Binding-site contacts:
Ligand atom C18 contacts residue PHE182 of chain 9.A at 4.0 Å (hydrophobic).
Ligand atom C16 contacts residue ILE101 of chain 9.A at 3.5 Å (hydrophobic).
Ligand atom C13 contacts residue THR102 of chain 9.A at 4.3 Å.
Ligand atom C10 contacts residue SER123 of chain 9.A at 4.2 Å.
Ligand atom C10 contacts residue HIS241 of chain 9.A at 3.6 Å.
Ligand atom C1 contacts residue MET195 of chain 9.A at 4.3 Å (hydrophobic).
Ligand atom C21 contacts residue TYR147 of chain 9.A at 2.7 Å (hydrophobic).
Ligand atom C16 contacts residue TYR147 of chain 9.A at 4.3 Å (hydrophobic).
Ligand atom C19 contacts residue ILE125 of chain 9.A at 3.2 Å (hydrophobic).
Ligand atom C14 contacts residue ILE101 of chain 9.A at 4.1 Å (hydrophobic).
Ligand atom C1 contacts residue ASN215 of chain 9.A at 3.6 Å.
Ligand atom C1 contacts residue TYR193 of chain 9.A at 3.8 Å (hydrophobic).
Ligand atom O2 contacts residue TYR193 of chain 9.A at 3.4 Å.
Ligand atom O2 contacts residue MET195 of chain 9.A at 4.4 Å.
Ligand atom C6 contacts residue THR102 of chain 9.A at 4.3 Å.
Ligand atom C13 contacts residue ILE101 of chain 9.A at 3.4 Å (hydrophobic).
Ligand atom N4 contacts residue MET217 of chain 9.A at 3.3 Å.
Ligand atom C3 contacts residue PHE121 of chain 9.A at 4.4 Å (hydrophobic).
Ligand atom C7 contacts residue THR102 of chain 9.A at 4.2 Å.
Ligand atom C17 contacts residue TYR147 of chain 9.A at 4.0 Å (hydrophobic).
Ligand atom C15 contacts residue ILE101 of chain 9.A at 4.1 Å (hydrophobic).
Ligand atom C8 contacts residue LEU103 of chain 9.A at 3.1 Å (hydrophobic).
Ligand atom C1 contacts residue TYR194 of chain 9.A at 4.2 Å (hydrophobic).
Ligand atom C18 contacts residue ILE220 of chain 9.A at 4.3 Å (hydrophobic).
Ligand atom C17 contacts residue ILE101 of chain 9.A at 3.8 Å (hydrophobic).
Ligand atom C3 contacts residue LEU103 of chain 9.A at 4.2 Å (hydrophobic).
Ligand atom C11 contacts residue HIS241 of chain 9.A at 3.7 Å.
Ligand atom N4 contacts residue TYR193 of chain 9.A at 3.5 Å.
Ligand atom C21 contacts residue ILE220 of chain 9.A at 3.5 Å (hydrophobic).
Ligand atom C7 contacts residue LEU103 of chain 9.A at 3.2 Å (hydrophobic).
Ligand atom N5 contacts residue TYR193 of chain 9.A at 4.0 Å.
Ligand atom N5 contacts residue MET217 of chain 9.A at 3.3 Å (h-bond).
Ligand atom C21 contacts residue ILE101 of chain 9.A at 4.0 Å (hydrophobic).
Ligand atom C14 contacts residue MET217 of chain 9.A at 3.9 Å (hydrophobic).
Ligand atom C20 contacts residue ILE125 of chain 9.A at 3.4 Å (hydrophobic).
Ligand atom C17 contacts residue ILE220 of chain 9.A at 3.9 Å (hydrophobic).
Ligand atom C14 contacts residue LEU187 of chain 9.A at 4.3 Å (hydrophobic).
Ligand atom C3 contacts residue TYR193 of chain 9.A at 3.8 Å (hydrophobic).
Ligand atom C18 contacts residue ILE125 of chain 9.A at 4.2 Å (hydrophobic).
Ligand atom C8 contacts residue PHE121 of chain 9.A at 4.3 Å (hydrophobic).

A small-molecule ligand and the protein it binds are described below.
Small molecule (SMILES): COc1ccc(N2CCN(c3cccc(C)c3)CC2)nn1

Sequence of chain 9.A:
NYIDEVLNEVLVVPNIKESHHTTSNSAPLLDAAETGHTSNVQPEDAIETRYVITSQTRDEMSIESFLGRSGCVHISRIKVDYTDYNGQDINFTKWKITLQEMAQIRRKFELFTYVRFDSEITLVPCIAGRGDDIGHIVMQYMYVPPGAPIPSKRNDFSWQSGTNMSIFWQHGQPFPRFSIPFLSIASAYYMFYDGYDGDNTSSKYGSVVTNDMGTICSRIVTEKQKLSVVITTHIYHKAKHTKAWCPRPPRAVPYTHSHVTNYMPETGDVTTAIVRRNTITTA